Sequence of chain 1.A:
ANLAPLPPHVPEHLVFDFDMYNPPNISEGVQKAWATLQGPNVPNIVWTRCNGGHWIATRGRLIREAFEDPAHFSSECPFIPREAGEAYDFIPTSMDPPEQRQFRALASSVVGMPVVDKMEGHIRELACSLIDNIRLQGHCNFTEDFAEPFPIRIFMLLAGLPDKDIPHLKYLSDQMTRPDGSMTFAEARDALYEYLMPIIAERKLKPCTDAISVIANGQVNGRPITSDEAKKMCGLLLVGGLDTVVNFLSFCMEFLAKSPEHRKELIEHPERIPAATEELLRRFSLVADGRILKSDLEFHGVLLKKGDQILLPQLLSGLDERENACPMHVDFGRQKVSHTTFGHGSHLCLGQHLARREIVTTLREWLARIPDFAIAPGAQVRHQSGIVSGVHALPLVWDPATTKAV

A small-molecule ligand and the protein it binds are described below.
Small molecule (SMILES): CC1(C)[C@H]2CC(=O)[C@]1(C)C[C@H]2O

Binding-site contacts:
Ligand atom C4 contacts residue HEM1 of chain 1.B at 3.6 Å.
Ligand atom C9 contacts residue THR253 of chain 1.A at 3.9 Å.
Ligand atom C5 contacts residue GLY249 of chain 1.A at 4.2 Å.
Ligand atom C7 contacts residue HEM1 of chain 1.B at 4.1 Å.
Ligand atom C5 contacts residue HEM1 of chain 1.B at 3.6 Å.
Ligand atom O2 contacts residue LEU245 of chain 1.A at 4.2 Å.
Ligand atom C10 contacts residue VAL397 of chain 1.A at 3.7 Å (hydrophobic).
Ligand atom C3 contacts residue THR102 of chain 1.A at 4.2 Å.
Ligand atom O5 contacts residue HEM1 of chain 1.B at 2.7 Å (h-bond).
Ligand atom C9 contacts residue VAL296 of chain 1.A at 4.0 Å (hydrophobic).
Ligand atom C6 contacts residue VAL248 of chain 1.A at 4.4 Å (hydrophobic).
Ligand atom C8 contacts residue ASP298 of chain 1.A at 4.3 Å.
Ligand atom C10 contacts residue THR186 of chain 1.A at 4.3 Å.
Ligand atom C8 contacts residue HEM1 of chain 1.B at 4.1 Å.
Ligand atom C8 contacts residue VAL296 of chain 1.A at 3.8 Å (hydrophobic).
Ligand atom C10 contacts residue VAL248 of chain 1.A at 4.5 Å (hydrophobic).
Ligand atom C2 contacts residue PHE88 of chain 1.A at 4.4 Å (hydrophobic).
Ligand atom O2 contacts residue TYR97 of chain 1.A at 3.4 Å (h-bond).
Ligand atom O5 contacts residue GLY249 of chain 1.A at 3.9 Å.
Ligand atom C2 contacts residue LEU245 of chain 1.A at 4.0 Å (hydrophobic).
Ligand atom C5 contacts residue LEU245 of chain 1.A at 3.9 Å (hydrophobic).
Ligand atom C3 contacts residue TYR97 of chain 1.A at 3.9 Å (hydrophobic).
Ligand atom C6 contacts residue GLY249 of chain 1.A at 3.7 Å.
Ligand atom C6 contacts residue THR253 of chain 1.A at 4.1 Å.
Ligand atom C3 contacts residue LEU245 of chain 1.A at 3.6 Å (hydrophobic).
Ligand atom O2 contacts residue PHE88 of chain 1.A at 3.6 Å.
Ligand atom C2 contacts residue TYR97 of chain 1.A at 4.0 Å (hydrophobic).
Ligand atom C9 contacts residue HEM1 of chain 1.B at 3.7 Å.
Ligand atom C4 contacts residue LEU245 of chain 1.A at 4.4 Å (hydrophobic).
Ligand atom C10 contacts residue ILE396 of chain 1.A at 4.3 Å (hydrophobic).
Ligand atom C3 contacts residue HEM1 of chain 1.B at 4.2 Å.
Ligand atom O5 contacts residue THR253 of chain 1.A at 4.5 Å.